Binding-site contacts:
Ligand atom O3' contacts residue PHE277 of chain 8.A at 4.1 Å.
Ligand atom OP1 contacts residue PHE277 of chain 8.A at 4.1 Å.
Ligand atom C1' contacts residue PHE277 of chain 8.A at 3.9 Å (hydrophobic).
Ligand atom C3' contacts residue PHE277 of chain 8.A at 3.6 Å (hydrophobic).
Ligand atom C2' contacts residue PHE277 of chain 8.A at 2.8 Å (hydrophobic).
Ligand atom OP1 contacts residue ARG10 of chain 8.A at 3.8 Å.

The small molecule below binds the protein below.
Small molecule (SMILES): Nc1ccn([C@H]2C[C@H](O)[C@@H](COP(=O)(O)O)O2)c(=O)n1

Sequence of chain 8.A:
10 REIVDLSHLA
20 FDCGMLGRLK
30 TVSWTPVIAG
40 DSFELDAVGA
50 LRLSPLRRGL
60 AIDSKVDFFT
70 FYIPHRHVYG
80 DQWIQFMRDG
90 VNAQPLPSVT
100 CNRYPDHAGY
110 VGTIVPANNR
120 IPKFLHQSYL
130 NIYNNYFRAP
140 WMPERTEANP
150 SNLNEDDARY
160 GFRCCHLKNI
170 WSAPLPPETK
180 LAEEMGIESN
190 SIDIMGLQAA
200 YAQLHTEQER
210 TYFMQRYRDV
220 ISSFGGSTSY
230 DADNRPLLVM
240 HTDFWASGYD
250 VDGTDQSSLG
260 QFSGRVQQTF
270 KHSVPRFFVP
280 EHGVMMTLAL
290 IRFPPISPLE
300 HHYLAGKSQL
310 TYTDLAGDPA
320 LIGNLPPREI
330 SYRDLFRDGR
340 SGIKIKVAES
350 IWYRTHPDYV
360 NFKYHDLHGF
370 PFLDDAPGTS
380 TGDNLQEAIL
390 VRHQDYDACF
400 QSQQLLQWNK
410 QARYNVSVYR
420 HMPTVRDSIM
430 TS